Binding-site contacts:
Ligand atom C6 contacts residue GLN32 of chain 1.H at 3.4 Å.
Ligand atom C4 contacts residue ASN44 of chain 1.H at 4.0 Å.
Ligand atom O6 contacts residue ASP43 of chain 1.H at 2.9 Å (salt-bridge).
Ligand atom C3 contacts residue ASN44 of chain 1.H at 4.3 Å.
Ligand atom O4 contacts residue ASN44 of chain 1.H at 3.5 Å (h-bond).
Ligand atom C1 contacts residue ASN44 of chain 1.H at 3.4 Å.
Ligand atom O6 contacts residue GLN32 of chain 1.H at 3.0 Å (h-bond).
Ligand atom C6 contacts residue PHE38 of chain 1.H at 4.0 Å (hydrophobic).
Ligand atom O4 contacts residue GLN251 of chain 1.H at 2.7 Å (h-bond).
Ligand atom O7 contacts residue ASN253 of chain 1.H at 2.8 Å (h-bond).
Ligand atom O7 contacts residue LYS255 of chain 1.H at 3.5 Å.
Ligand atom C5 contacts residue ASP43 of chain 1.H at 4.3 Å.
Ligand atom C5 contacts residue ASN44 of chain 1.H at 3.9 Å.
Ligand atom O3 contacts residue GLN251 of chain 1.H at 3.4 Å (h-bond).
Ligand atom C4 contacts residue GLN251 of chain 1.H at 3.9 Å.
Ligand atom C6 contacts residue ASN44 of chain 1.H at 4.2 Å.
Ligand atom C4 contacts residue ASP43 of chain 1.H at 3.6 Å.
Ligand atom O6 contacts residue ASP43 of chain 1.H at 2.5 Å (salt-bridge).
Ligand atom O4 contacts residue PHE38 of chain 1.H at 4.3 Å.
Ligand atom C4 contacts residue PHE38 of chain 1.H at 4.0 Å (hydrophobic).
Ligand atom C3 contacts residue GLN251 of chain 1.H at 4.1 Å.
Ligand atom C7 contacts residue LYS255 of chain 1.H at 3.9 Å.
Ligand atom C7 contacts residue GLN251 of chain 1.H at 4.0 Å.
Ligand atom C2 contacts residue LYS255 of chain 1.H at 4.1 Å.
Ligand atom O5 contacts residue ASN44 of chain 1.H at 2.9 Å (h-bond).
Ligand atom C2 contacts residue GLN251 of chain 1.H at 4.4 Å.
Ligand atom O5 contacts residue ASP43 of chain 1.H at 3.7 Å.
Ligand atom O7 contacts residue GLN251 of chain 1.H at 2.9 Å (h-bond).
Ligand atom O2 contacts residue LYS255 of chain 1.H at 3.3 Å.
Ligand atom C8 contacts residue LYS255 of chain 1.H at 4.2 Å.
Ligand atom C7 contacts residue ASN253 of chain 1.H at 3.5 Å.
Ligand atom C6 contacts residue ASP43 of chain 1.H at 3.6 Å.
Ligand atom C6 contacts residue ASP43 of chain 1.H at 3.2 Å.
Ligand atom C2 contacts residue ASN44 of chain 1.H at 3.6 Å.
Ligand atom O3 contacts residue LYS255 of chain 1.H at 4.0 Å.
Ligand atom C5 contacts residue ASP43 of chain 1.H at 4.3 Å.
Ligand atom C8 contacts residue ASN253 of chain 1.H at 3.5 Å.
Ligand atom O3 contacts residue ASN44 of chain 1.H at 3.1 Å (h-bond).
Ligand atom O4 contacts residue ASP43 of chain 1.H at 2.7 Å (salt-bridge).
Ligand atom O4 contacts residue ASN44 of chain 1.H at 3.2 Å (h-bond).

Sequence of chain 1.H:
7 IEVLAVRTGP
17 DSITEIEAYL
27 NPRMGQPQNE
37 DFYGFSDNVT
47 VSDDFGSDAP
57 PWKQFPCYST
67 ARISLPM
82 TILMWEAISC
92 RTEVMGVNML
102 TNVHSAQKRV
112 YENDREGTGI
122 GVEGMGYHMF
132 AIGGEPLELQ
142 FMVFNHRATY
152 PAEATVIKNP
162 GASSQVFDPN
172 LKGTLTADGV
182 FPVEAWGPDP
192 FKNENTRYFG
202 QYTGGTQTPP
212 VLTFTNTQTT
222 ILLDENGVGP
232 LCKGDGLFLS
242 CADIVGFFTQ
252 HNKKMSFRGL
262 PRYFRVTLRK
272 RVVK

A small-molecule ligand and the protein it binds are described below.
Small molecule (SMILES): CC(=O)N[C@H]1[C@H](O[C@H]2[C@@H](O)[C@@H](CO)O[C@H](O[C@@H]3[C@H](O)[C@@H](O)[C@H](O)O[C@@H]3CO)[C@@H]2O)O[C@H](CO)[C@H](O)[C@@H]1O